This protein binds this small molecule.
Small molecule (SMILES): CC(=O)N[C@@H]1[C@@H](O)[C@H](O)[C@@H](CO)O[C@H]1O

Sequence of chain 1.A:
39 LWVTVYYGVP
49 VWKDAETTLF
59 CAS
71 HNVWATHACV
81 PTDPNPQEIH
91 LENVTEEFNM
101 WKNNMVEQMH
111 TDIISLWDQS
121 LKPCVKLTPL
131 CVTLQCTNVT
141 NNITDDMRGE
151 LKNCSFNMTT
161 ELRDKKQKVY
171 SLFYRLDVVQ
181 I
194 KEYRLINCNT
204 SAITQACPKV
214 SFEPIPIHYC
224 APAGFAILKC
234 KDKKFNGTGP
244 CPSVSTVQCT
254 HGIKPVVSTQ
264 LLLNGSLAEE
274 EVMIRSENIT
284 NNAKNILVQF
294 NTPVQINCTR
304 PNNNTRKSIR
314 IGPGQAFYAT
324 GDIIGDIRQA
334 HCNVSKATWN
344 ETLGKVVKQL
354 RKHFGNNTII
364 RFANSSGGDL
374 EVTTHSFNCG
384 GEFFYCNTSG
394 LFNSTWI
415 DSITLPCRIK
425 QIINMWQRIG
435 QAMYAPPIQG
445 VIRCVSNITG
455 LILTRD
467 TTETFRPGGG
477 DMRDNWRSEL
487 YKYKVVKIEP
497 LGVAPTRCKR

Binding-site contacts:
Ligand atom C3 contacts residue ASN336 of chain 1.A at 3.9 Å.
Ligand atom C8 contacts residue CYS301 of chain 1.A at 4.4 Å (hydrophobic).
Ligand atom C2 contacts residue ASN336 of chain 1.A at 2.5 Å.
Ligand atom C1 contacts residue ASN336 of chain 1.A at 1.5 Å.
Ligand atom C1 contacts residue THR418 of chain 1.A at 4.4 Å.
Ligand atom C7 contacts residue ASN300 of chain 1.A at 4.2 Å.
Ligand atom N2 contacts residue HIS334 of chain 1.A at 3.1 Å (h-bond).
Ligand atom C8 contacts residue ASN336 of chain 1.A at 4.3 Å.
Ligand atom O7 contacts residue ASN336 of chain 1.A at 3.3 Å (h-bond).
Ligand atom C8 contacts residue THR302 of chain 1.A at 3.6 Å.
Ligand atom C1 contacts residue HIS334 of chain 1.A at 4.3 Å.
Ligand atom C8 contacts residue HIS334 of chain 1.A at 3.9 Å.
Ligand atom O3 contacts residue HIS334 of chain 1.A at 4.4 Å.
Ligand atom O7 contacts residue ASN300 of chain 1.A at 4.0 Å.
Ligand atom C7 contacts residue ASN336 of chain 1.A at 3.3 Å.
Ligand atom C8 contacts residue ASN300 of chain 1.A at 3.2 Å.
Ligand atom C7 contacts residue HIS334 of chain 1.A at 3.9 Å.
Ligand atom C3 contacts residue HIS334 of chain 1.A at 4.0 Å.
Ligand atom C1 contacts residue SER416 of chain 1.A at 4.5 Å.
Ligand atom C2 contacts residue HIS334 of chain 1.A at 4.0 Å.
Ligand atom C5 contacts residue ASN336 of chain 1.A at 3.8 Å.
Ligand atom O5 contacts residue SER416 of chain 1.A at 4.2 Å.
Ligand atom O5 contacts residue ASN336 of chain 1.A at 2.5 Å (h-bond).
Ligand atom C4 contacts residue ASN336 of chain 1.A at 4.3 Å.
Ligand atom N2 contacts residue ASN336 of chain 1.A at 2.9 Å (h-bond).